The small molecule below binds the protein below.
Small molecule (SMILES): Cc1cc(C(=O)N[C@@H](C)C(=O)N[C@H](C(=O)N[C@@H](CC(C)C)C(=O)N[C@H](/C=C/C(=O)OCc2ccccc2)C[C@@H]2CCNC2=O)C(C)C)no1

Binding-site contacts:
Ligand atom CB contacts residue GLN191 of chain 1.B at 3.1 Å.
Ligand atom O contacts residue GLY145 of chain 1.B at 3.7 Å.
Ligand atom N contacts residue GLN166 of chain 1.B at 2.7 Å (h-bond).
Ligand atom C21 contacts residue HIS43 of chain 1.B at 3.4 Å.
Ligand atom C contacts residue GLN191 of chain 1.B at 3.6 Å.
Ligand atom N contacts residue GLN191 of chain 1.B at 2.7 Å (h-bond).
Ligand atom N contacts residue VAL192 of chain 1.B at 3.3 Å.
Ligand atom C20 contacts residue CYS147 of chain 1.B at 1.9 Å (hydrophobic).
Ligand atom CA contacts residue GLN191 of chain 1.B at 3.6 Å.
Ligand atom C5 contacts residue CYS144 of chain 1.B at 3.3 Å (hydrophobic).
Ligand atom CB contacts residue VAL192 of chain 1.B at 3.3 Å (hydrophobic).
Ligand atom C29 contacts residue GLU168 of chain 1.B at 3.5 Å.
Ligand atom O8 contacts residue PHE142 of chain 1.B at 3.5 Å.
Ligand atom CA contacts residue GLU168 of chain 1.B at 3.5 Å.
Ligand atom C29 contacts residue HIS165 of chain 1.B at 3.6 Å.
Ligand atom C25 contacts residue CYS147 of chain 1.B at 3.0 Å (hydrophobic).
Ligand atom O8 contacts residue GLU168 of chain 1.B at 3.6 Å.
Ligand atom CD1 contacts residue LEU167 of chain 1.B at 3.4 Å (hydrophobic).
Ligand atom N contacts residue CYS147 of chain 1.B at 3.1 Å (h-bond).
Ligand atom C contacts residue GLN166 of chain 1.B at 3.6 Å.
Ligand atom C4 contacts residue CYS144 of chain 1.B at 3.4 Å (hydrophobic).
Ligand atom O contacts residue GLN191 of chain 1.B at 3.7 Å.
Ligand atom N contacts residue VAL192 of chain 1.B at 3.1 Å (h-bond).
Ligand atom O contacts residue GLU168 of chain 1.B at 2.7 Å (salt-bridge).
Ligand atom C21 contacts residue CYS147 of chain 1.B at 3.0 Å (hydrophobic).
Ligand atom O contacts residue GLN191 of chain 1.B at 3.3 Å.
Ligand atom O8 contacts residue HIS174 of chain 1.B at 3.3 Å (h-bond).
Ligand atom CA contacts residue GLN191 of chain 1.B at 3.5 Å.
Ligand atom C contacts residue GLU168 of chain 1.B at 3.7 Å.
Ligand atom CB contacts residue GLN194 of chain 1.B at 3.7 Å.
Ligand atom O8 contacts residue HIS165 of chain 1.B at 2.6 Å (h-bond).
Ligand atom C25 contacts residue HIS165 of chain 1.B at 3.6 Å.
Ligand atom N contacts residue VAL193 of chain 1.B at 3.5 Å (h-bond).
Ligand atom CA contacts residue CYS147 of chain 1.B at 2.7 Å (hydrophobic).
Ligand atom N6 contacts residue PHE142 of chain 1.B at 3.1 Å (h-bond).
Ligand atom O contacts residue GLY145 of chain 1.B at 3.6 Å.
Ligand atom N contacts residue GLU168 of chain 1.B at 2.9 Å (salt-bridge).
Ligand atom C6 contacts residue CYS144 of chain 1.B at 3.7 Å (hydrophobic).
Ligand atom O contacts residue LEU167 of chain 1.B at 3.6 Å.
Ligand atom CA contacts residue GLN166 of chain 1.B at 3.6 Å.

Sequence of chain 1.B:
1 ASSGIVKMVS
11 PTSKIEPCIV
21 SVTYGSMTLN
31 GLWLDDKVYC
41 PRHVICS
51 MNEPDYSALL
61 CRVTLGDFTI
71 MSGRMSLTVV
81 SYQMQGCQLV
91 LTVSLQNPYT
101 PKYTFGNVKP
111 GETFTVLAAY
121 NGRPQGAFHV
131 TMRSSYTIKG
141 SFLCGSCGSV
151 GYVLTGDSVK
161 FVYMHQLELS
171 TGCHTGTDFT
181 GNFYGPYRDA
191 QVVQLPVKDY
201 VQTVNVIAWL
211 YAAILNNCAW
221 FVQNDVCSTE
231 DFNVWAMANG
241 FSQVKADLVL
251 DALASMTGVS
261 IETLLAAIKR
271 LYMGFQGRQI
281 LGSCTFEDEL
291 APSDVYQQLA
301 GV